The protein below binds the small molecule below.
Small molecule (SMILES): NCC(=O)O

Sequence of chain 1.A:
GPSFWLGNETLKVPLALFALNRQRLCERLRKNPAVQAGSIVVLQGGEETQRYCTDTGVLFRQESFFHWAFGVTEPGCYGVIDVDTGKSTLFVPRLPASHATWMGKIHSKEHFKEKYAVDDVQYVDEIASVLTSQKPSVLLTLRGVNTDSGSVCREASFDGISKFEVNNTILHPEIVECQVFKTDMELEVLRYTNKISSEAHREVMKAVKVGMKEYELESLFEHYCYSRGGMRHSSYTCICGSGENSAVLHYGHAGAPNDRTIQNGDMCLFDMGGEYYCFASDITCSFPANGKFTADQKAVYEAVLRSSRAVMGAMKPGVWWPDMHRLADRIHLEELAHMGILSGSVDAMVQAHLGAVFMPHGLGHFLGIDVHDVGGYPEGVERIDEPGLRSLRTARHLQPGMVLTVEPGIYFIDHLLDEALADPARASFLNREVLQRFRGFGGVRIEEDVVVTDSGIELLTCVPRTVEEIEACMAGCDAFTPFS

Binding-site contacts:
Ligand atom N contacts residue TYR236 of chain 1.A at 3.2 Å.
Ligand atom N contacts residue MN1 of chain 1.C at 4.2 Å.
Ligand atom CA contacts residue ILE239 of chain 1.A at 3.5 Å (hydrophobic).
Ligand atom C contacts residue HIS372 of chain 1.A at 3.7 Å.
Ligand atom N contacts residue GLU447 of chain 1.A at 4.4 Å.
Ligand atom OXT contacts residue HIS250 of chain 1.A at 4.0 Å.
Ligand atom C contacts residue PRO1 of chain 1.G at 3.9 Å (hydrophobic).
Ligand atom OXT contacts residue TYR236 of chain 1.A at 4.1 Å.
Ligand atom N contacts residue MN1 of chain 1.D at 2.3 Å.
Ligand atom O contacts residue HIS250 of chain 1.A at 3.7 Å.
Ligand atom O contacts residue MN1 of chain 1.C at 4.1 Å.
Ligand atom N contacts residue ASP271 of chain 1.A at 3.1 Å (salt-bridge).
Ligand atom O contacts residue ASP282 of chain 1.A at 4.4 Å.
Ligand atom CA contacts residue TYR236 of chain 1.A at 3.5 Å (hydrophobic).
Ligand atom C contacts residue TYR236 of chain 1.A at 4.4 Å (hydrophobic).
Ligand atom CA contacts residue MN1 of chain 1.D at 3.4 Å.
Ligand atom N contacts residue ILE239 of chain 1.A at 4.3 Å.
Ligand atom O contacts residue OH1 of chain 1.E at 3.1 Å (h-bond).
Ligand atom N contacts residue VAL371 of chain 1.A at 4.5 Å.
Ligand atom CA contacts residue HIS250 of chain 1.A at 4.4 Å.
Ligand atom CA contacts residue PRO1 of chain 1.G at 4.2 Å (hydrophobic).
Ligand atom CA contacts residue OH1 of chain 1.E at 3.5 Å.
Ligand atom O contacts residue HIS372 of chain 1.A at 2.8 Å (h-bond).
Ligand atom C contacts residue OH1 of chain 1.E at 3.7 Å.
Ligand atom C contacts residue HIS250 of chain 1.A at 3.8 Å.
Ligand atom C contacts residue MN1 of chain 1.D at 4.3 Å.
Ligand atom OXT contacts residue HIS372 of chain 1.A at 3.8 Å.
Ligand atom CA contacts residue ASP282 of chain 1.A at 4.3 Å.
Ligand atom O contacts residue PRO1 of chain 1.G at 3.2 Å (h-bond).
Ligand atom N contacts residue OH1 of chain 1.E at 3.0 Å (h-bond).
Ligand atom N contacts residue ASP282 of chain 1.A at 2.9 Å (salt-bridge).
Ligand atom O contacts residue MN1 of chain 1.D at 4.3 Å.
Ligand atom CA contacts residue ASP271 of chain 1.A at 3.7 Å.